Binding-site contacts:
Ligand atom P5 contacts residue LYS58 of chain 1.B at 3.8 Å.
Ligand atom O43 contacts residue LYS118 of chain 1.B at 3.8 Å.
Ligand atom O5 contacts residue LYS21 of chain 1.B at 4.1 Å.
Ligand atom O43 contacts residue LYS21 of chain 1.B at 3.3 Å (salt-bridge).
Ligand atom O11 contacts residue ARG52 of chain 1.B at 2.6 Å (salt-bridge).
Ligand atom O13 contacts residue ARG52 of chain 1.B at 4.2 Å.
Ligand atom C6 contacts residue ARG52 of chain 1.B at 3.8 Å.
Ligand atom O53 contacts residue HIS57 of chain 1.B at 3.0 Å (h-bond).
Ligand atom C5 contacts residue LYS21 of chain 1.B at 4.2 Å.
Ligand atom O41 contacts residue LYS58 of chain 1.B at 2.8 Å (salt-bridge).
Ligand atom P4 contacts residue LYS58 of chain 1.B at 4.2 Å.
Ligand atom P1 contacts residue ARG52 of chain 1.B at 3.1 Å.
Ligand atom O43 contacts residue ARG100 of chain 1.B at 3.1 Å (salt-bridge).
Ligand atom P4 contacts residue ARG100 of chain 1.B at 3.9 Å.
Ligand atom O53 contacts residue LYS58 of chain 1.B at 4.5 Å.
Ligand atom O6 contacts residue ARG52 of chain 1.B at 3.9 Å.
Ligand atom O4 contacts residue LYS21 of chain 1.B at 3.2 Å (salt-bridge).
Ligand atom O1 contacts residue ARG52 of chain 1.B at 2.4 Å (salt-bridge).
Ligand atom O4 contacts residue LYS58 of chain 1.B at 4.5 Å.
Ligand atom O2 contacts residue ARG52 of chain 1.B at 4.0 Å.
Ligand atom O41 contacts residue LYS21 of chain 1.B at 4.4 Å.
Ligand atom O41 contacts residue LYS118 of chain 1.B at 3.7 Å.
Ligand atom O42 contacts residue LYS118 of chain 1.B at 3.9 Å.
Ligand atom O51 contacts residue LYS58 of chain 1.B at 2.9 Å (salt-bridge).
Ligand atom C2 contacts residue ARG52 of chain 1.B at 4.4 Å.
Ligand atom O5 contacts residue LYS58 of chain 1.B at 3.6 Å.
Ligand atom P5 contacts residue LYS21 of chain 1.B at 3.9 Å.
Ligand atom O52 contacts residue LYS21 of chain 1.B at 2.5 Å (salt-bridge).
Ligand atom P4 contacts residue LYS21 of chain 1.B at 3.8 Å.
Ligand atom P5 contacts residue HIS57 of chain 1.B at 4.2 Å.
Ligand atom O51 contacts residue HIS57 of chain 1.B at 3.9 Å.
Ligand atom P4 contacts residue LYS118 of chain 1.B at 3.9 Å.
Ligand atom C4 contacts residue LYS21 of chain 1.B at 4.3 Å.
Ligand atom C1 contacts residue ARG52 of chain 1.B at 3.6 Å.
Ligand atom O12 contacts residue ARG52 of chain 1.B at 4.0 Å.
Ligand atom O52 contacts residue LYS58 of chain 1.B at 4.3 Å.
Ligand atom O42 contacts residue ARG100 of chain 1.B at 2.9 Å (salt-bridge).

Sequence of chain 1.B:
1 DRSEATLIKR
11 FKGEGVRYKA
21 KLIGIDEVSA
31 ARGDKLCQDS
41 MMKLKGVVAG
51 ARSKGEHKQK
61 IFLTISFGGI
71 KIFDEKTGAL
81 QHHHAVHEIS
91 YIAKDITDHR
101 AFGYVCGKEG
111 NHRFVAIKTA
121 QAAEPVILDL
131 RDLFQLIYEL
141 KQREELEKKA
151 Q

The small molecule below binds the protein below.
Small molecule (SMILES): O=P(O)(O)O[C@@H]1[C@H](O)[C@H](O)[C@@H](OP(=O)(O)O)[C@H](OP(=O)(O)O)[C@H]1O